Sequence of chain 2.B:
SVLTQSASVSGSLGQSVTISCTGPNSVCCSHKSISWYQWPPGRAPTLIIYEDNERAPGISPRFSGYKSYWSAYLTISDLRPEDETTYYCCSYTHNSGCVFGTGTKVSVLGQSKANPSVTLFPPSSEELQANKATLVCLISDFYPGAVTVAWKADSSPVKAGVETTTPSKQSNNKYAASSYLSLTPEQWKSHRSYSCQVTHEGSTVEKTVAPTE

Sequence of chain 2.C:
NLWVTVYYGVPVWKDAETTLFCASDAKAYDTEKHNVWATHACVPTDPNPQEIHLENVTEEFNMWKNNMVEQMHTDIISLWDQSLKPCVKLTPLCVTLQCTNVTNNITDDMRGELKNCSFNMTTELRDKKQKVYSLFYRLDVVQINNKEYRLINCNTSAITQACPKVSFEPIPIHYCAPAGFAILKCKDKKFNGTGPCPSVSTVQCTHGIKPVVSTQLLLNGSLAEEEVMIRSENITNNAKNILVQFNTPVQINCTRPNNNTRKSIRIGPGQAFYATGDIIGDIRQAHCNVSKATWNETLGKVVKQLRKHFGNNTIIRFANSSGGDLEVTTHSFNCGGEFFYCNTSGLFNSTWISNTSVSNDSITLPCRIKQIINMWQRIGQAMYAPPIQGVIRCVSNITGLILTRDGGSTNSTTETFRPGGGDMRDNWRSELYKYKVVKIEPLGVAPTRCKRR

Sequence of chain 2.F:
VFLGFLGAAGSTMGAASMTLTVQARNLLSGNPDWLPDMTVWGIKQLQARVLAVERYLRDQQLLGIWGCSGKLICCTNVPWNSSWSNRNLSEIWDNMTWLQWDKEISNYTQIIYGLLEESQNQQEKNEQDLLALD

Binding-site contacts:
Ligand atom O7 contacts residue ASN94 of chain 2.F at 3.2 Å (h-bond).
Ligand atom O6 contacts residue ASN92 of chain 2.F at 4.3 Å.
Ligand atom N2 contacts residue ASN94 of chain 2.F at 2.9 Å (h-bond).
Ligand atom O6 contacts residue PRO58 of chain 2.B at 4.5 Å.
Ligand atom C7 contacts residue ARG93 of chain 2.F at 4.4 Å.
Ligand atom C6 contacts residue GLY59 of chain 2.B at 4.0 Å.
Ligand atom O4 contacts residue ARG56 of chain 2.B at 4.5 Å.
Ligand atom O3 contacts residue ASN92 of chain 2.F at 4.4 Å.
Ligand atom O7 contacts residue ARG93 of chain 2.F at 3.2 Å (salt-bridge).
Ligand atom C5 contacts residue ASN94 of chain 2.F at 3.7 Å.
Ligand atom O6 contacts residue ASN94 of chain 2.F at 4.3 Å.
Ligand atom C4 contacts residue ASN94 of chain 2.F at 4.3 Å.
Ligand atom C4 contacts residue ASN92 of chain 2.F at 4.1 Å.
Ligand atom C1 contacts residue ASN94 of chain 2.F at 1.4 Å.
Ligand atom C8 contacts residue LEU4 of chain 2.C at 3.6 Å (hydrophobic).
Ligand atom C6 contacts residue ASN94 of chain 2.F at 4.4 Å.
Ligand atom C6 contacts residue ILE60 of chain 2.B at 4.4 Å (hydrophobic).
Ligand atom C2 contacts residue ASN94 of chain 2.F at 2.5 Å.
Ligand atom O5 contacts residue ASN94 of chain 2.F at 2.4 Å (h-bond).
Ligand atom C8 contacts residue ASN3 of chain 2.C at 3.8 Å.
Ligand atom C7 contacts residue ASN94 of chain 2.F at 3.2 Å.
Ligand atom C5 contacts residue ARG56 of chain 2.B at 4.1 Å.
Ligand atom O6 contacts residue GLY59 of chain 2.B at 3.6 Å (h-bond).
Ligand atom C8 contacts residue ASN94 of chain 2.F at 4.4 Å.
Ligand atom C3 contacts residue ASN94 of chain 2.F at 3.8 Å.

The small molecule below binds the protein below.
Small molecule (SMILES): CC(=O)N[C@@H]1[C@@H](O)[C@H](O)[C@@H](CO)O[C@H]1O